Binding-site contacts:
Ligand atom C15 contacts residue ARG314 of chain 1.C at 4.2 Å.
Ligand atom PA contacts residue ARG314 of chain 1.C at 4.1 Å.
Ligand atom C7 contacts residue LEU184 of chain 1.C at 3.8 Å (hydrophobic).
Ligand atom C1 contacts residue TYR315 of chain 1.C at 3.8 Å (hydrophobic).
Ligand atom O3A contacts residue TYR315 of chain 1.C at 4.1 Å.
Ligand atom C9 contacts residue LEU184 of chain 1.C at 3.9 Å (hydrophobic).
Ligand atom C8 contacts residue LEU184 of chain 1.C at 3.7 Å (hydrophobic).
Ligand atom C4 contacts residue TYR315 of chain 1.C at 4.2 Å (hydrophobic).
Ligand atom C4 contacts residue ASN219 of chain 1.C at 3.1 Å.
Ligand atom C10 contacts residue GLY180 of chain 1.C at 4.0 Å.
Ligand atom C10 contacts residue LEU184 of chain 1.C at 3.5 Å (hydrophobic).
Ligand atom O1 contacts residue ARG314 of chain 1.C at 3.3 Å (salt-bridge).
Ligand atom C4 contacts residue TYR67 of chain 1.C at 3.7 Å (hydrophobic).
Ligand atom C5 contacts residue TYR67 of chain 1.C at 3.9 Å (hydrophobic).
Ligand atom C13 contacts residue PHE87 of chain 1.C at 4.2 Å (hydrophobic).
Ligand atom C4 contacts residue TRP308 of chain 1.C at 3.3 Å (hydrophobic).
Ligand atom PB contacts residue ARG314 of chain 1.C at 4.0 Å.
Ligand atom C15 contacts residue PHE87 of chain 1.C at 4.2 Å (hydrophobic).
Ligand atom C5 contacts residue PHE87 of chain 1.C at 3.8 Å (hydrophobic).
Ligand atom C13 contacts residue PHE153 of chain 1.C at 3.8 Å (hydrophobic).
Ligand atom C6 contacts residue LEU184 of chain 1.C at 4.1 Å (hydrophobic).
Ligand atom O1 contacts residue TRP308 of chain 1.C at 4.1 Å.
Ligand atom PA contacts residue TYR315 of chain 1.C at 3.6 Å.
Ligand atom C14 contacts residue ASP90 of chain 1.C at 4.1 Å.
Ligand atom C2 contacts residue TRP308 of chain 1.C at 3.7 Å (hydrophobic).
Ligand atom C14 contacts residue PHE87 of chain 1.C at 3.5 Å (hydrophobic).
Ligand atom C6 contacts residue TYR67 of chain 1.C at 3.7 Å (hydrophobic).
Ligand atom C7 contacts residue PHE87 of chain 1.C at 4.1 Å (hydrophobic).
Ligand atom O2A contacts residue TYR315 of chain 1.C at 2.4 Å (h-bond).
Ligand atom C3 contacts residue TRP308 of chain 1.C at 3.5 Å (hydrophobic).
Ligand atom C14 contacts residue LEU86 of chain 1.C at 3.5 Å (hydrophobic).
Ligand atom C1 contacts residue ASN219 of chain 1.C at 4.1 Å.
Ligand atom C4 contacts residue ASN305 of chain 1.C at 3.6 Å.
Ligand atom O3A contacts residue ARG314 of chain 1.C at 3.5 Å (salt-bridge).
Ligand atom C12 contacts residue PHE153 of chain 1.C at 3.4 Å (hydrophobic).
Ligand atom O3B contacts residue ARG314 of chain 1.C at 2.7 Å (salt-bridge).
Ligand atom O2A contacts residue ASN219 of chain 1.C at 4.0 Å.
Ligand atom C11 contacts residue PHE153 of chain 1.C at 3.6 Å (hydrophobic).
Ligand atom C5 contacts residue TRP308 of chain 1.C at 3.8 Å (hydrophobic).
Ligand atom O1 contacts residue TYR315 of chain 1.C at 3.5 Å (h-bond).

A small-molecule ligand and the protein it binds are described below.
Small molecule (SMILES): CC(C)=CCC/C(C)=C/CC/C(C)=C/CO[P](=O)(O)OP(=O)(O)O

Sequence of chain 1.C:
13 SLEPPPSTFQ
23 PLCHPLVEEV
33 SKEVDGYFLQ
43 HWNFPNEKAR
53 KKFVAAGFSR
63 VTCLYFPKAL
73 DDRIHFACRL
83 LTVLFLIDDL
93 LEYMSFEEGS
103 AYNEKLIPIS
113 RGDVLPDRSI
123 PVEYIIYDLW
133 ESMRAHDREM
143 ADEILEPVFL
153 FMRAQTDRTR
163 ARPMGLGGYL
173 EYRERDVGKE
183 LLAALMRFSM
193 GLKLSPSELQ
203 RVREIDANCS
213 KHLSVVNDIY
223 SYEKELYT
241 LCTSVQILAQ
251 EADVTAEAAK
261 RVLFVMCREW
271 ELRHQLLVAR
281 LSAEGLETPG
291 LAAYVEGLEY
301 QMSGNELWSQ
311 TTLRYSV